Sequence of chain 1.A:
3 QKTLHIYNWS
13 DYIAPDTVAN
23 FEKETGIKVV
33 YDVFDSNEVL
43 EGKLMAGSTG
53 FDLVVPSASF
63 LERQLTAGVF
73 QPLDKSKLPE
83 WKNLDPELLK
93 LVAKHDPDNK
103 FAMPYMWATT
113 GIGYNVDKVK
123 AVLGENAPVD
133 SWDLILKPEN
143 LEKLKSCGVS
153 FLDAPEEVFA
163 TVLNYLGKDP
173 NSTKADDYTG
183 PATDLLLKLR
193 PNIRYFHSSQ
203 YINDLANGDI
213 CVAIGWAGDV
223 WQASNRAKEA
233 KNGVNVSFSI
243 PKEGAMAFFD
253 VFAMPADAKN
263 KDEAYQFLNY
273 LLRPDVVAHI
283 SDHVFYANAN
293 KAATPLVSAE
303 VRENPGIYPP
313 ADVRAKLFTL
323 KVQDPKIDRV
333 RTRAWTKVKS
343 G

This small molecule binds to this protein.
Small molecule (SMILES): COCCOC[C@@H](C)OC[C@@H](C)N

Binding-site contacts:
Ligand atom C07 contacts residue PHE251 of chain 1.A at 4.2 Å (hydrophobic).
Ligand atom C05 contacts residue LEU319 of chain 1.A at 4.5 Å (hydrophobic).
Ligand atom C06 contacts residue TRP109 of chain 1.A at 3.8 Å (hydrophobic).
Ligand atom C06 contacts residue LEU93 of chain 1.A at 4.5 Å (hydrophobic).
Ligand atom C02 contacts residue LEU319 of chain 1.A at 4.3 Å (hydrophobic).
Ligand atom C02 contacts residue ARG316 of chain 1.A at 3.5 Å.
Ligand atom O04 contacts residue LEU93 of chain 1.A at 3.4 Å.
Ligand atom C01 contacts residue LEU319 of chain 1.A at 4.0 Å (hydrophobic).
Ligand atom C07 contacts residue LEU90 of chain 1.A at 4.0 Å (hydrophobic).
Ligand atom C07 contacts residue TRP109 of chain 1.A at 4.1 Å (hydrophobic).
Ligand atom C06 contacts residue LEU319 of chain 1.A at 3.7 Å (hydrophobic).
Ligand atom O08 contacts residue ARG316 of chain 1.A at 3.6 Å.
Ligand atom N13 contacts residue ARG316 of chain 1.A at 4.5 Å.
Ligand atom C09 contacts residue LEU90 of chain 1.A at 3.5 Å (hydrophobic).
Ligand atom C07 contacts residue ARG316 of chain 1.A at 4.3 Å.
Ligand atom C07 contacts residue LEU93 of chain 1.A at 3.5 Å (hydrophobic).
Ligand atom C09 contacts residue ARG316 of chain 1.A at 4.2 Å.
Ligand atom C10 contacts residue GLU89 of chain 1.A at 3.7 Å.
Ligand atom C10 contacts residue ARG316 of chain 1.A at 3.7 Å.
Ligand atom C09 contacts residue LEU93 of chain 1.A at 4.5 Å (hydrophobic).
Ligand atom C01 contacts residue ARG316 of chain 1.A at 4.3 Å.
Ligand atom O08 contacts residue LEU90 of chain 1.A at 4.3 Å.
Ligand atom C03 contacts residue ARG316 of chain 1.A at 3.7 Å.
Ligand atom C01 contacts residue LEU93 of chain 1.A at 4.2 Å (hydrophobic).
Ligand atom O11 contacts residue GLU89 of chain 1.A at 3.9 Å.
Ligand atom O11 contacts residue ASP87 of chain 1.A at 4.1 Å.
Ligand atom C06 contacts residue ALA249 of chain 1.A at 3.8 Å (hydrophobic).
Ligand atom C05 contacts residue TRP109 of chain 1.A at 4.3 Å (hydrophobic).
Ligand atom C05 contacts residue LEU93 of chain 1.A at 4.0 Å (hydrophobic).
Ligand atom O08 contacts residue LEU93 of chain 1.A at 4.0 Å.
Ligand atom C06 contacts residue PHE251 of chain 1.A at 3.9 Å (hydrophobic).
Ligand atom C05 contacts residue ARG316 of chain 1.A at 4.2 Å.